The small molecule below binds the protein below.
Small molecule (SMILES): CC(=O)N[C@@H]1[C@@H](O)[C@H](O)[C@@H](CO)O[C@H]1O

Binding-site contacts:
Ligand atom O4 contacts residue ALA143 of chain 1.B at 4.0 Å.
Ligand atom C1 contacts residue ASN167 of chain 1.B at 1.4 Å.
Ligand atom O7 contacts residue ASN167 of chain 1.B at 3.6 Å.
Ligand atom O5 contacts residue ASN167 of chain 1.B at 2.3 Å (h-bond).
Ligand atom O6 contacts residue HIS165 of chain 1.B at 4.4 Å.
Ligand atom C3 contacts residue ASN167 of chain 1.B at 3.8 Å.
Ligand atom C6 contacts residue HIS165 of chain 1.B at 3.5 Å.
Ligand atom C3 contacts residue ALA143 of chain 1.B at 3.9 Å (hydrophobic).
Ligand atom C5 contacts residue THR169 of chain 1.B at 4.1 Å.
Ligand atom O6 contacts residue SO41 of chain 1.O at 2.8 Å (h-bond).
Ligand atom C8 contacts residue VAL123 of chain 1.B at 4.3 Å (hydrophobic).
Ligand atom C2 contacts residue ASN167 of chain 1.B at 2.4 Å.
Ligand atom C8 contacts residue LEU96 of chain 1.B at 3.7 Å (hydrophobic).
Ligand atom C7 contacts residue ASN167 of chain 1.B at 3.5 Å.
Ligand atom C5 contacts residue ALA143 of chain 1.B at 4.1 Å (hydrophobic).
Ligand atom C5 contacts residue HIS165 of chain 1.B at 4.0 Å.
Ligand atom C6 contacts residue SO41 of chain 1.O at 3.5 Å.
Ligand atom N2 contacts residue ASN167 of chain 1.B at 2.9 Å (h-bond).
Ligand atom C4 contacts residue ASN167 of chain 1.B at 4.2 Å.
Ligand atom N2 contacts residue LEU96 of chain 1.B at 4.3 Å.
Ligand atom C8 contacts residue MET26 of chain 1.B at 3.7 Å (hydrophobic).
Ligand atom C4 contacts residue ALA143 of chain 1.B at 4.2 Å (hydrophobic).
Ligand atom O5 contacts residue THR169 of chain 1.B at 3.8 Å.
Ligand atom O5 contacts residue HIS165 of chain 1.B at 4.0 Å.
Ligand atom C1 contacts residue THR169 of chain 1.B at 3.4 Å.
Ligand atom C7 contacts residue LEU96 of chain 1.B at 3.8 Å (hydrophobic).
Ligand atom O7 contacts residue LEU96 of chain 1.B at 4.0 Å.
Ligand atom N2 contacts residue THR169 of chain 1.B at 4.2 Å.
Ligand atom C5 contacts residue ASN167 of chain 1.B at 3.6 Å.

Sequence of chain 1.B:
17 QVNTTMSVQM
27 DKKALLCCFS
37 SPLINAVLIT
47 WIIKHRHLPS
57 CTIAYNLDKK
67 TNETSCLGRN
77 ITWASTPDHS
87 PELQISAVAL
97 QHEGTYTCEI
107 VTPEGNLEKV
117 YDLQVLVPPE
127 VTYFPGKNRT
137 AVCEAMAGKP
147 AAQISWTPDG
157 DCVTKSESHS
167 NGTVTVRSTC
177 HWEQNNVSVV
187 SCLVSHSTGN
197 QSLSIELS